Sequence of chain 3.B:
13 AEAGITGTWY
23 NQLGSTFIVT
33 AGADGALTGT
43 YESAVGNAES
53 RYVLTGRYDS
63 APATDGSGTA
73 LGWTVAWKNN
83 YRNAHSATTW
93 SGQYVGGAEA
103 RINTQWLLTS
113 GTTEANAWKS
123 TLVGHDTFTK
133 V

The small molecule below binds the protein below.
Small molecule (SMILES): N=C1N[C@H]2[C@H](CS[C@H]2CCCCC(=O)O)N1

Binding-site contacts:
Ligand atom N2 contacts residue LEU25 of chain 3.B at 3.7 Å.
Ligand atom C5 contacts residue TRP108 of chain 3.B at 3.8 Å (hydrophobic).
Ligand atom C5 contacts residue ASP128 of chain 3.B at 3.8 Å.
Ligand atom N1 contacts residue ASN23 of chain 3.B at 3.6 Å.
Ligand atom C10 contacts residue ASN49 of chain 3.B at 3.3 Å.
Ligand atom N1 contacts residue LEU25 of chain 3.B at 3.4 Å.
Ligand atom C8 contacts residue LEU110 of chain 3.B at 3.7 Å (hydrophobic).
Ligand atom C10 contacts residue TRP79 of chain 3.B at 3.8 Å (hydrophobic).
Ligand atom C3 contacts residue SER27 of chain 3.B at 3.5 Å.
Ligand atom O12 contacts residue LEU110 of chain 3.B at 3.9 Å.
Ligand atom C3 contacts residue SER45 of chain 3.B at 3.7 Å.
Ligand atom C6 contacts residue THR90 of chain 3.B at 3.9 Å.
Ligand atom N3 contacts residue LEU25 of chain 3.B at 3.8 Å.
Ligand atom C9 contacts residue GLY48 of chain 3.B at 3.9 Å.
Ligand atom C11 contacts residue ASN49 of chain 3.B at 3.7 Å.
Ligand atom C7 contacts residue VAL47 of chain 3.B at 3.4 Å (hydrophobic).
Ligand atom C6 contacts residue TRP108 of chain 3.B at 3.6 Å (hydrophobic).
Ligand atom N3 contacts residue TYR43 of chain 3.B at 2.7 Å (h-bond).
Ligand atom C9 contacts residue VAL47 of chain 3.B at 3.8 Å (hydrophobic).
Ligand atom N3 contacts residue ASN23 of chain 3.B at 3.0 Å (h-bond).
Ligand atom C7 contacts residue SER45 of chain 3.B at 3.4 Å.
Ligand atom S1 contacts residue THR90 of chain 3.B at 3.3 Å (h-bond).
Ligand atom O11 contacts residue ASN49 of chain 3.B at 2.8 Å (h-bond).
Ligand atom C4 contacts residue VAL47 of chain 3.B at 3.7 Å (hydrophobic).
Ligand atom N1 contacts residue TYR43 of chain 3.B at 3.9 Å.
Ligand atom N1 contacts residue ASP128 of chain 3.B at 2.9 Å (salt-bridge).
Ligand atom C3 contacts residue LEU25 of chain 3.B at 3.4 Å (hydrophobic).
Ligand atom C3 contacts residue ASP128 of chain 3.B at 3.9 Å.
Ligand atom S1 contacts residue LEU110 of chain 3.B at 3.8 Å.
Ligand atom N2 contacts residue SER45 of chain 3.B at 2.9 Å (h-bond).
Ligand atom N3 contacts residue SER45 of chain 3.B at 3.7 Å.
Ligand atom C3 contacts residue ASN23 of chain 3.B at 3.6 Å.
Ligand atom N2 contacts residue VAL47 of chain 3.B at 3.5 Å.
Ligand atom S1 contacts residue TRP79 of chain 3.B at 3.7 Å.
Ligand atom C9 contacts residue ALA50 of chain 3.B at 4.0 Å (hydrophobic).
Ligand atom N3 contacts residue SER27 of chain 3.B at 2.4 Å (h-bond).
Ligand atom C3 contacts residue TYR43 of chain 3.B at 3.5 Å (hydrophobic).
Ligand atom O12 contacts residue SER88 of chain 3.B at 3.1 Å (h-bond).
Ligand atom O11 contacts residue GLY48 of chain 3.B at 3.6 Å.
Ligand atom C6 contacts residue TRP92 of chain 3.B at 3.8 Å (hydrophobic).

Sequence of chain 2.A:
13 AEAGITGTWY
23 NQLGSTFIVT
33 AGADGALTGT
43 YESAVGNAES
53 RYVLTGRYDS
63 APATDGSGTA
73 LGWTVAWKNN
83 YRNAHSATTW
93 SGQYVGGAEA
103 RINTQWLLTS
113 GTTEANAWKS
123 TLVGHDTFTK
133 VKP